Binding-site contacts:
Ligand atom C7 contacts residue ARG40 of chain 1.E at 3.7 Å.
Ligand atom N2 contacts residue ARG40 of chain 1.E at 3.2 Å (salt-bridge).
Ligand atom C6 contacts residue LEU60 of chain 1.E at 3.6 Å (hydrophobic).
Ligand atom C4 contacts residue ASN149 of chain 1.E at 4.2 Å.
Ligand atom O6 contacts residue LYS147 of chain 1.E at 3.2 Å (salt-bridge).
Ligand atom C7 contacts residue ASN149 of chain 1.E at 4.1 Å.
Ligand atom O6 contacts residue LEU60 of chain 1.E at 3.9 Å.
Ligand atom N2 contacts residue ASN149 of chain 1.E at 2.9 Å (h-bond).
Ligand atom C2 contacts residue ARG40 of chain 1.E at 4.1 Å.
Ligand atom O4 contacts residue LEU60 of chain 1.E at 4.1 Å.
Ligand atom O5 contacts residue ASN149 of chain 1.E at 2.4 Å (h-bond).
Ligand atom C8 contacts residue ARG40 of chain 1.E at 3.6 Å.
Ligand atom C2 contacts residue ASN149 of chain 1.E at 2.5 Å.
Ligand atom O6 contacts residue ASN149 of chain 1.E at 4.5 Å.
Ligand atom C6 contacts residue LYS147 of chain 1.E at 3.7 Å.
Ligand atom C5 contacts residue LEU60 of chain 1.E at 4.2 Å (hydrophobic).
Ligand atom C1 contacts residue ARG40 of chain 1.E at 4.0 Å.
Ligand atom O5 contacts residue LYS147 of chain 1.E at 4.3 Å.
Ligand atom C1 contacts residue ASN149 of chain 1.E at 1.4 Å.
Ligand atom C3 contacts residue ASN149 of chain 1.E at 3.8 Å.
Ligand atom C5 contacts residue ASN149 of chain 1.E at 3.6 Å.

This protein binds this small molecule.
Small molecule (SMILES): CC(=O)N[C@@H]1[C@@H](O)[C@H](O)[C@@H](CO)O[C@H]1O

Sequence of chain 1.E:
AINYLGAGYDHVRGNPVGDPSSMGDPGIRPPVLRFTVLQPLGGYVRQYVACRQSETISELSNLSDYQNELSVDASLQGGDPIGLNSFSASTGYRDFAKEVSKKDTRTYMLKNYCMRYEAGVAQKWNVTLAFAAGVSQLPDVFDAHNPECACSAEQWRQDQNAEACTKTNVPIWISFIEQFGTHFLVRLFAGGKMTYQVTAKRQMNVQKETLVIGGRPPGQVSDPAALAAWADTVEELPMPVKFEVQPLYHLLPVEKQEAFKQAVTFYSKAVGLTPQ